Binding-site contacts:
Ligand atom O7 contacts residue ASN107 of chain 2.D at 3.5 Å (h-bond).
Ligand atom C3 contacts residue ASN107 of chain 2.D at 3.9 Å.
Ligand atom N2 contacts residue ASN107 of chain 2.D at 3.0 Å (h-bond).
Ligand atom C8 contacts residue THR105 of chain 2.D at 3.5 Å.
Ligand atom C7 contacts residue ASN107 of chain 2.D at 3.5 Å.
Ligand atom O6 contacts residue NAG1 of chain 2.W at 2.9 Å (h-bond).
Ligand atom C5 contacts residue ASP110 of chain 2.D at 4.4 Å.
Ligand atom C1 contacts residue NAG1 of chain 2.W at 3.9 Å.
Ligand atom O5 contacts residue ASN107 of chain 2.D at 2.5 Å (h-bond).
Ligand atom C5 contacts residue NAG1 of chain 2.W at 3.9 Å.
Ligand atom C6 contacts residue ASP110 of chain 2.D at 3.8 Å.
Ligand atom O6 contacts residue ASP110 of chain 2.D at 4.0 Å.
Ligand atom C5 contacts residue ASN107 of chain 2.D at 3.6 Å.
Ligand atom O5 contacts residue ASP110 of chain 2.D at 4.0 Å.
Ligand atom C6 contacts residue NAG1 of chain 2.W at 3.6 Å.
Ligand atom C4 contacts residue ASN107 of chain 2.D at 4.3 Å.
Ligand atom C1 contacts residue ASN107 of chain 2.D at 1.5 Å.
Ligand atom C2 contacts residue ASN107 of chain 2.D at 2.6 Å.
Ligand atom C7 contacts residue THR105 of chain 2.D at 4.3 Å.
Ligand atom O5 contacts residue NAG1 of chain 2.W at 2.9 Å (h-bond).

The small molecule below binds the protein below.
Small molecule (SMILES): CC(=O)N[C@H]1[C@H](O[C@H]2[C@H](O)[C@@H](NC(C)=O)CO[C@@H]2CO)O[C@H](CO)[C@@H](O)[C@@H]1O

Sequence of chain 2.D:
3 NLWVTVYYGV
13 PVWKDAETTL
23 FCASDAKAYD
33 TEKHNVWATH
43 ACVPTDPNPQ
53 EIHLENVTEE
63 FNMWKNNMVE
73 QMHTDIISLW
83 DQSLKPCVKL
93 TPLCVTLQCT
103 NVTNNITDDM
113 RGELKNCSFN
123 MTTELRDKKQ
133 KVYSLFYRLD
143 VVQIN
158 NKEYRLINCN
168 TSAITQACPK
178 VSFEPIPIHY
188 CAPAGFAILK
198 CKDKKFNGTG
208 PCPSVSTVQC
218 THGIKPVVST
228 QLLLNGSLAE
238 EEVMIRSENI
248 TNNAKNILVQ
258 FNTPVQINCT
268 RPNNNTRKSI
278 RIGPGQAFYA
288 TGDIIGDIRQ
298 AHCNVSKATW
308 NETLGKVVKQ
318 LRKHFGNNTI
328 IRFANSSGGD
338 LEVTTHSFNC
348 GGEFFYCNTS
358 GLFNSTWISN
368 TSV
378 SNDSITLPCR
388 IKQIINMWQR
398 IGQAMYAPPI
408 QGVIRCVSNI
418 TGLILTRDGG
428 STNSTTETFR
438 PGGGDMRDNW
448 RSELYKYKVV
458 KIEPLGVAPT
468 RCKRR